Sequence of chain 1.A:
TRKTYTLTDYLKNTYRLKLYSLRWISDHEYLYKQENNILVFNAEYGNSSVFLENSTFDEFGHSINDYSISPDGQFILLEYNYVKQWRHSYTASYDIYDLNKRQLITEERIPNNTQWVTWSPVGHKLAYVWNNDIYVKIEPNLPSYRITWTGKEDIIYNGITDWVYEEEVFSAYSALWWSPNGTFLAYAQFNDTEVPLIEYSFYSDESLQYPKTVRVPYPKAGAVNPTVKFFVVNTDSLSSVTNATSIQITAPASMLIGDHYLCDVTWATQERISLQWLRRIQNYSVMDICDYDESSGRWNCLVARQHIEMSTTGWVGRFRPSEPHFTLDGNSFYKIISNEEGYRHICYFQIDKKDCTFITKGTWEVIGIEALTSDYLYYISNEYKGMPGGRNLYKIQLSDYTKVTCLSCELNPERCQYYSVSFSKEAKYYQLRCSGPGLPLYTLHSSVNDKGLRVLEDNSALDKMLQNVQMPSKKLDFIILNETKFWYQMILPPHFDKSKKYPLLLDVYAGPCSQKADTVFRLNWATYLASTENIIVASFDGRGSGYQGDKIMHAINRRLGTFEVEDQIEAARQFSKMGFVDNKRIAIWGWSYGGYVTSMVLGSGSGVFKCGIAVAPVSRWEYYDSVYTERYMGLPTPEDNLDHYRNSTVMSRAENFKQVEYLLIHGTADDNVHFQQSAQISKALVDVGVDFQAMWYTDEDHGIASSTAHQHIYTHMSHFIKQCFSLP

The protein below binds the small molecule below.
Small molecule (SMILES): CC(=O)N[C@@H]1[C@@H](O)[C@H](O)[C@@H](CO)O[C@H]1O

Binding-site contacts:
Ligand atom O5 contacts residue ASN243 of chain 1.A at 2.4 Å (h-bond).
Ligand atom C3 contacts residue ASN243 of chain 1.A at 4.0 Å.
Ligand atom C5 contacts residue ASN243 of chain 1.A at 3.7 Å.
Ligand atom C7 contacts residue ASN243 of chain 1.A at 3.5 Å.
Ligand atom C4 contacts residue ASN243 of chain 1.A at 4.3 Å.
Ligand atom C5 contacts residue TRP149 of chain 1.A at 3.6 Å (hydrophobic).
Ligand atom C1 contacts residue ASN243 of chain 1.A at 1.4 Å.
Ligand atom O5 contacts residue TRP149 of chain 1.A at 3.8 Å.
Ligand atom C6 contacts residue TRP149 of chain 1.A at 3.8 Å (hydrophobic).
Ligand atom C8 contacts residue ASN243 of chain 1.A at 4.5 Å.
Ligand atom C2 contacts residue ASN243 of chain 1.A at 2.6 Å.
Ligand atom N2 contacts residue ASN243 of chain 1.A at 3.1 Å (h-bond).
Ligand atom O7 contacts residue ASN243 of chain 1.A at 3.4 Å (h-bond).
Ligand atom C1 contacts residue TRP149 of chain 1.A at 3.8 Å (hydrophobic).
Ligand atom C8 contacts residue VAL241 of chain 1.A at 3.2 Å (hydrophobic).